Binding-site contacts:
Ligand atom C contacts residue GLU228 of chain 1.A at 3.6 Å.
Ligand atom CE2 contacts residue VAL61 of chain 1.A at 3.8 Å (hydrophobic).
Ligand atom CD2 contacts residue GLN69 of chain 1.A at 3.3 Å.
Ligand atom CZ contacts residue LYS51 of chain 1.A at 3.9 Å.
Ligand atom O contacts residue LYS51 of chain 1.A at 3.0 Å (salt-bridge).
Ligand atom O contacts residue LYS48 of chain 1.A at 3.9 Å.
Ligand atom O contacts residue GLU228 of chain 1.A at 3.4 Å (salt-bridge).
Ligand atom CG contacts residue GLN69 of chain 1.A at 3.6 Å.
Ligand atom CZ contacts residue GLN64 of chain 1.A at 3.7 Å.
Ligand atom CZ contacts residue GLN69 of chain 1.A at 4.0 Å.
Ligand atom CB contacts residue GLN69 of chain 1.A at 3.7 Å.
Ligand atom CG contacts residue MET65 of chain 1.A at 3.7 Å (hydrophobic).
Ligand atom CA contacts residue LYS48 of chain 1.A at 3.9 Å.
Ligand atom CE1 contacts residue VAL47 of chain 1.A at 3.8 Å (hydrophobic).
Ligand atom OG contacts residue MET65 of chain 1.A at 3.4 Å.
Ligand atom CE2 contacts residue MET65 of chain 1.A at 3.6 Å (hydrophobic).
Ligand atom C contacts residue GLU228 of chain 1.A at 3.8 Å.
Ligand atom CB contacts residue MET65 of chain 1.A at 4.0 Å (hydrophobic).
Ligand atom OH contacts residue GLN64 of chain 1.A at 2.4 Å (h-bond).
Ligand atom CA contacts residue GLU228 of chain 1.A at 3.7 Å.
Ligand atom CB contacts residue GLU228 of chain 1.A at 3.3 Å.
Ligand atom CD1 contacts residue MET225 of chain 1.A at 3.9 Å (hydrophobic).
Ligand atom O contacts residue MET225 of chain 1.A at 3.9 Å.
Ligand atom CB contacts residue GLU228 of chain 1.A at 3.4 Å.
Ligand atom CD1 contacts residue MET65 of chain 1.A at 3.6 Å (hydrophobic).
Ligand atom CA contacts residue GLU228 of chain 1.A at 3.7 Å.
Ligand atom N contacts residue GLU228 of chain 1.A at 2.9 Å (salt-bridge).
Ligand atom C contacts residue LYS48 of chain 1.A at 3.4 Å.
Ligand atom CB contacts residue LYS48 of chain 1.A at 3.5 Å.
Ligand atom N contacts residue GLU228 of chain 1.A at 3.6 Å.
Ligand atom CB contacts residue GLU228 of chain 1.A at 3.4 Å.
Ligand atom CZ contacts residue MET65 of chain 1.A at 3.9 Å (hydrophobic).
Ligand atom CA contacts residue GLU228 of chain 1.A at 3.9 Å.
Ligand atom OG contacts residue LYS48 of chain 1.A at 3.6 Å.
Ligand atom CE2 contacts residue GLN69 of chain 1.A at 3.4 Å.
Ligand atom CD2 contacts residue MET65 of chain 1.A at 3.9 Å (hydrophobic).
Ligand atom CD1 contacts residue VAL47 of chain 1.A at 3.9 Å (hydrophobic).
Ligand atom OH contacts residue VAL61 of chain 1.A at 3.7 Å.
Ligand atom N contacts residue GLU228 of chain 1.A at 3.1 Å (salt-bridge).
Ligand atom CE1 contacts residue MET65 of chain 1.A at 3.8 Å (hydrophobic).

Sequence of chain 1.A:
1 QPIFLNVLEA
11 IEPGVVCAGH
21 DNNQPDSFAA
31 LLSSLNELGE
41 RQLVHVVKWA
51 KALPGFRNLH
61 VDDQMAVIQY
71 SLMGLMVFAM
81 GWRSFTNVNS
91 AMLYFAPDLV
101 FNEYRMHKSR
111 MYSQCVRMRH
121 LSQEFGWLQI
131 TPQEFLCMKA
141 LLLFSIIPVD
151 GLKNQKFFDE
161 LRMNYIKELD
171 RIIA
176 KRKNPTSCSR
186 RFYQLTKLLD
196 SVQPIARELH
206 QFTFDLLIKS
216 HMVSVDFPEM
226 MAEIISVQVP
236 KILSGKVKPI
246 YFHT

The small molecule below binds the protein below.
Small molecule (SMILES): CC(C)C[C@H](NC(=O)[C@H](CCCN=C(N)N)NC(=O)[C@H](CO)NC(=O)[C@H](Cc1ccccc1)NC(=O)[C@H](C)NC(=O)[C@H](CO)NC(=O)[C@@H](N)CC(=O)O)C(=O)N[C@@H](Cc1ccc(O)cc1)C(=O)N[C@H](C(=O)N[C@@H](CCCN=C(N)N)C(=O)N[C@H](C=O)CO)[C@@H](C)O